Sequence of chain 1.E:
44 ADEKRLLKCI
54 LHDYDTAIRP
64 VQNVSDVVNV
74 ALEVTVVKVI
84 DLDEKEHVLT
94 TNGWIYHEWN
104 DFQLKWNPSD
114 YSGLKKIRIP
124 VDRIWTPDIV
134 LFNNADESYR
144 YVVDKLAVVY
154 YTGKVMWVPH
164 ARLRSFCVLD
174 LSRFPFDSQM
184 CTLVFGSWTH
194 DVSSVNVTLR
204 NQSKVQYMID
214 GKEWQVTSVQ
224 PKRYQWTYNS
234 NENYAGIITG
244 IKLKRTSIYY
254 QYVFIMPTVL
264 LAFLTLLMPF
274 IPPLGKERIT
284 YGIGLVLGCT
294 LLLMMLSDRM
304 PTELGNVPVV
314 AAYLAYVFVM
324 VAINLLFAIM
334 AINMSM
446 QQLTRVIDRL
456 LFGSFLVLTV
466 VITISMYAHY

Binding-site contacts:
Ligand atom C2 contacts residue ASN199 of chain 1.E at 2.5 Å.
Ligand atom C7 contacts residue ASN199 of chain 1.E at 3.2 Å.
Ligand atom N2 contacts residue ARG226 of chain 1.E at 4.4 Å.
Ligand atom O7 contacts residue ASN199 of chain 1.E at 3.1 Å (h-bond).
Ligand atom C8 contacts residue VAL70 of chain 1.E at 4.4 Å (hydrophobic).
Ligand atom N2 contacts residue ASN199 of chain 1.E at 2.9 Å (h-bond).
Ligand atom C2 contacts residue ARG226 of chain 1.E at 4.3 Å.
Ligand atom O5 contacts residue ASN199 of chain 1.E at 2.4 Å (h-bond).
Ligand atom C8 contacts residue ASN199 of chain 1.E at 4.2 Å.
Ligand atom C1 contacts residue ASN199 of chain 1.E at 1.4 Å.
Ligand atom C8 contacts residue VAL195 of chain 1.E at 3.8 Å (hydrophobic).
Ligand atom C6 contacts residue ARG226 of chain 1.E at 4.2 Å.
Ligand atom O5 contacts residue ARG226 of chain 1.E at 3.2 Å (salt-bridge).
Ligand atom C3 contacts residue ASN199 of chain 1.E at 3.8 Å.
Ligand atom C5 contacts residue ARG226 of chain 1.E at 3.7 Å.
Ligand atom C1 contacts residue ARG226 of chain 1.E at 3.3 Å.
Ligand atom C4 contacts residue ASN199 of chain 1.E at 4.2 Å.
Ligand atom C5 contacts residue ASN199 of chain 1.E at 3.7 Å.
Ligand atom O7 contacts residue VAL70 of chain 1.E at 4.0 Å.

This small molecule binds to this protein.
Small molecule (SMILES): CC(=O)N[C@@H]1[C@@H](O)[C@H](O)[C@@H](CO)O[C@H]1O